The small molecule below binds the protein below.
Small molecule (SMILES): Cc1ccc(C)n1-c1ccc(O)cc1C(=O)O

Sequence of chain 1.A:
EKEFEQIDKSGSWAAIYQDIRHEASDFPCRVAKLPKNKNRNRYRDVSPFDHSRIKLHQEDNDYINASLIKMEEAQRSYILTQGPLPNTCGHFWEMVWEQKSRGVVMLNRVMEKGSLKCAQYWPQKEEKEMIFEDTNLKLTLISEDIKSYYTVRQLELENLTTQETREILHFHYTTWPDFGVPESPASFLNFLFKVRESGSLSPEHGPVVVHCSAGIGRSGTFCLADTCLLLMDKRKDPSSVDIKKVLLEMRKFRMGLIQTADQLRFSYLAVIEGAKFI

Binding-site contacts:
Ligand atom C5 contacts residue VAL154 of chain 1.A at 3.4 Å (hydrophobic).
Ligand atom O1 contacts residue ASP147 of chain 1.A at 3.4 Å (salt-bridge).
Ligand atom C3 contacts residue SER145 of chain 1.A at 3.4 Å.
Ligand atom O contacts residue LEU171 of chain 1.A at 3.6 Å.
Ligand atom C7 contacts residue VAL154 of chain 1.A at 4.0 Å (hydrophobic).
Ligand atom O2 contacts residue ASP147 of chain 1.A at 2.5 Å (salt-bridge).
Ligand atom O2 contacts residue VAL154 of chain 1.A at 3.9 Å.
Ligand atom C10 contacts residue LEU171 of chain 1.A at 3.7 Å (hydrophobic).
Ligand atom C5 contacts residue SER145 of chain 1.A at 3.7 Å.
Ligand atom C3 contacts residue GLU146 of chain 1.A at 4.4 Å.
Ligand atom O1 contacts residue LYS196 of chain 1.A at 3.1 Å.
Ligand atom C12 contacts residue ASP147 of chain 1.A at 3.3 Å.
Ligand atom C12 contacts residue LYS196 of chain 1.A at 4.2 Å.
Ligand atom C5 contacts residue GLN156 of chain 1.A at 3.8 Å.
Ligand atom C5 contacts residue ARG155 of chain 1.A at 4.0 Å.
Ligand atom C6 contacts residue VAL154 of chain 1.A at 4.4 Å (hydrophobic).
Ligand atom C11 contacts residue LEU171 of chain 1.A at 4.1 Å (hydrophobic).
Ligand atom C4 contacts residue SER145 of chain 1.A at 3.7 Å.
Ligand atom C2 contacts residue SER145 of chain 1.A at 4.3 Å.
Ligand atom O contacts residue PHE173 of chain 1.A at 4.3 Å.
Ligand atom C9 contacts residue LEU171 of chain 1.A at 4.0 Å (hydrophobic).
Ligand atom C4 contacts residue ASP147 of chain 1.A at 4.0 Å.
Ligand atom C9 contacts residue VAL154 of chain 1.A at 4.4 Å (hydrophobic).
Ligand atom C8 contacts residue VAL154 of chain 1.A at 4.0 Å (hydrophobic).
Ligand atom C12 contacts residue VAL154 of chain 1.A at 4.1 Å (hydrophobic).
Ligand atom C3 contacts residue ASP147 of chain 1.A at 4.0 Å.
Ligand atom C5 contacts residue ASP147 of chain 1.A at 4.2 Å.
Ligand atom O contacts residue SER200 of chain 1.A at 3.3 Å.